This small molecule binds to this protein.
Small molecule (SMILES): O=C(c1ccccn1)c1ccc2ccccc2n1

Binding-site contacts:
Ligand atom N18 contacts residue SER123 of chain 1.B at 3.9 Å.
Ligand atom O01 contacts residue GLN299 of chain 1.A at 3.0 Å.
Ligand atom C14 contacts residue SER123 of chain 1.B at 3.6 Å.
Ligand atom O01 contacts residue MET6 of chain 1.A at 3.3 Å (h-bond).
Ligand atom C13 contacts residue SER123 of chain 1.B at 3.9 Å.
Ligand atom C10 contacts residue ARG298 of chain 1.A at 3.7 Å.
Ligand atom C06 contacts residue ALA7 of chain 1.A at 3.6 Å (hydrophobic).
Ligand atom C06 contacts residue MET6 of chain 1.A at 3.5 Å (hydrophobic).
Ligand atom C12 contacts residue TYR118 of chain 1.B at 4.0 Å (hydrophobic).
Ligand atom C11 contacts residue TYR118 of chain 1.B at 3.9 Å (hydrophobic).
Ligand atom C16 contacts residue SER123 of chain 1.B at 3.7 Å.
Ligand atom C12 contacts residue ARG298 of chain 1.A at 4.1 Å.
Ligand atom C06 contacts residue PHE8 of chain 1.A at 3.5 Å (hydrophobic).
Ligand atom C15 contacts residue VAL303 of chain 1.A at 3.5 Å (hydrophobic).
Ligand atom C07 contacts residue GLN127 of chain 1.A at 4.1 Å.
Ligand atom C09 contacts residue MET6 of chain 1.A at 3.7 Å (hydrophobic).
Ligand atom C04 contacts residue SER123 of chain 1.B at 3.2 Å.
Ligand atom C07 contacts residue PHE8 of chain 1.A at 4.1 Å (hydrophobic).
Ligand atom C13 contacts residue TYR118 of chain 1.B at 3.4 Å (hydrophobic).
Ligand atom N08 contacts residue MET6 of chain 1.A at 4.0 Å.
Ligand atom C12 contacts residue SER123 of chain 1.B at 3.9 Å.
Ligand atom C03 contacts residue MET6 of chain 1.A at 3.5 Å (hydrophobic).
Ligand atom C14 contacts residue TYR118 of chain 1.B at 3.8 Å (hydrophobic).
Ligand atom C09 contacts residue GLN299 of chain 1.A at 4.0 Å.
Ligand atom C05 contacts residue PHE8 of chain 1.A at 3.5 Å (hydrophobic).
Ligand atom C07 contacts residue MET6 of chain 1.A at 3.4 Å (hydrophobic).
Ligand atom C13 contacts residue GLY302 of chain 1.A at 3.9 Å.
Ligand atom C04 contacts residue MET6 of chain 1.A at 3.5 Å (hydrophobic).
Ligand atom C02 contacts residue MET6 of chain 1.A at 3.2 Å (hydrophobic).
Ligand atom C05 contacts residue SER123 of chain 1.B at 3.5 Å.
Ligand atom C02 contacts residue GLN299 of chain 1.A at 4.0 Å.
Ligand atom C10 contacts residue MET6 of chain 1.A at 3.8 Å (hydrophobic).
Ligand atom C15 contacts residue SER123 of chain 1.B at 3.6 Å.
Ligand atom C04 contacts residue GLY124 of chain 1.B at 4.0 Å.
Ligand atom C17 contacts residue SER123 of chain 1.B at 3.8 Å.
Ligand atom C11 contacts residue ARG298 of chain 1.A at 3.7 Å.
Ligand atom C10 contacts residue GLN299 of chain 1.A at 3.6 Å.
Ligand atom C09 contacts residue ARG298 of chain 1.A at 4.0 Å.
Ligand atom C14 contacts residue VAL303 of chain 1.A at 3.6 Å (hydrophobic).
Ligand atom C05 contacts residue ALA7 of chain 1.A at 3.4 Å (hydrophobic).

Sequence of chain 1.A:
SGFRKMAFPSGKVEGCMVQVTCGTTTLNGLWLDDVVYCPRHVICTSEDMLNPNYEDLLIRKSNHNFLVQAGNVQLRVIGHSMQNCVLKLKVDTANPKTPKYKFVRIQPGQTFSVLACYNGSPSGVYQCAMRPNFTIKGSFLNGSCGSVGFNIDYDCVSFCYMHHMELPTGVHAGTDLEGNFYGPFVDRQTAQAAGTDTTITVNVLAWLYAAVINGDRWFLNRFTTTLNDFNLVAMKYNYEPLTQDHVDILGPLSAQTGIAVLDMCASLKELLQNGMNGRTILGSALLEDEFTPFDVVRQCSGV

Sequence of chain 1.B:
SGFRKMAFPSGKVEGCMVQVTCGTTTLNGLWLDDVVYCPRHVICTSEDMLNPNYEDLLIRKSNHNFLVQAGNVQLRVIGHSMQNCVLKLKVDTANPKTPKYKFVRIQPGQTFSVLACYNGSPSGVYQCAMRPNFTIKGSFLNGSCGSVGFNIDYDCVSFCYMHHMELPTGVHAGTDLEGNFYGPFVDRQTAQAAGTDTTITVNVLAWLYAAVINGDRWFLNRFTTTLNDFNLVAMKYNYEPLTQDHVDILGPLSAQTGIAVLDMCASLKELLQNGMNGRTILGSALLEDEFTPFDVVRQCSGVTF